Binding-site contacts:
Ligand atom C4 contacts residue HIS41 of chain 2.D at 3.7 Å.
Ligand atom C16 contacts residue CYS44 of chain 2.D at 3.9 Å (hydrophobic).
Ligand atom O8 contacts residue GLY143 of chain 2.D at 3.2 Å.
Ligand atom C5 contacts residue HIS41 of chain 2.D at 4.0 Å.
Ligand atom C2 contacts residue ARG188 of chain 2.D at 3.6 Å.
Ligand atom C11 contacts residue HIS41 of chain 2.D at 4.0 Å.
Ligand atom C6 contacts residue MET165 of chain 2.D at 3.8 Å (hydrophobic).
Ligand atom C9 contacts residue MET165 of chain 2.D at 3.6 Å (hydrophobic).
Ligand atom O7 contacts residue GLY143 of chain 2.D at 4.1 Å.
Ligand atom O3 contacts residue MET165 of chain 2.D at 3.4 Å.
Ligand atom C8 contacts residue CYS145 of chain 2.D at 3.8 Å (hydrophobic).
Ligand atom C10 contacts residue HIS41 of chain 2.D at 3.6 Å.
Ligand atom C13 contacts residue CYS145 of chain 2.D at 4.0 Å (hydrophobic).
Ligand atom C7 contacts residue CYS145 of chain 2.D at 3.1 Å (hydrophobic).
Ligand atom C10 contacts residue CYS145 of chain 2.D at 2.8 Å (hydrophobic).
Ligand atom C7 contacts residue HIS41 of chain 2.D at 3.5 Å.
Ligand atom C15 contacts residue CYS145 of chain 2.D at 4.0 Å (hydrophobic).
Ligand atom C15 contacts residue HIS41 of chain 2.D at 4.0 Å.
Ligand atom C11 contacts residue CYS145 of chain 2.D at 1.8 Å (hydrophobic).
Ligand atom C16 contacts residue HIS41 of chain 2.D at 3.6 Å.
Ligand atom C12 contacts residue CYS145 of chain 2.D at 2.7 Å (hydrophobic).
Ligand atom C3 contacts residue GLN189 of chain 2.D at 3.9 Å.
Ligand atom O2 contacts residue GLU166 of chain 2.D at 3.3 Å (salt-bridge).
Ligand atom O1 contacts residue HIS41 of chain 2.D at 3.2 Å.
Ligand atom O5 contacts residue CYS145 of chain 2.D at 3.3 Å (h-bond).
Ligand atom O4 contacts residue ARG188 of chain 2.D at 3.4 Å.
Ligand atom C2 contacts residue GLN189 of chain 2.D at 3.5 Å.
Ligand atom O8 contacts residue SER144 of chain 2.D at 3.3 Å (h-bond).
Ligand atom O4 contacts residue ASP187 of chain 2.D at 3.6 Å (salt-bridge).
Ligand atom O4 contacts residue GLN189 of chain 2.D at 3.4 Å (h-bond).
Ligand atom C16 contacts residue TYR54 of chain 2.D at 3.5 Å (hydrophobic).
Ligand atom O7 contacts residue THR26 of chain 2.D at 2.7 Å (h-bond).
Ligand atom C13 contacts residue THR26 of chain 2.D at 3.9 Å.
Ligand atom C7 contacts residue HIS164 of chain 2.D at 3.5 Å.
Ligand atom O5 contacts residue HIS164 of chain 2.D at 4.0 Å.
Ligand atom C16 contacts residue ASP187 of chain 2.D at 3.7 Å.
Ligand atom O6 contacts residue THR25 of chain 2.D at 3.5 Å.
Ligand atom C1 contacts residue MET165 of chain 2.D at 3.7 Å (hydrophobic).
Ligand atom O2 contacts residue MET165 of chain 2.D at 3.2 Å.
Ligand atom O8 contacts residue CYS145 of chain 2.D at 2.9 Å (h-bond).

The protein below binds the small molecule below.
Small molecule (SMILES): COc1cc(O)c2c(c1)O[C@@H](c1cc(O)c(O)c(O)c1)[C@H](O)C2=O

Sequence of chain 2.D:
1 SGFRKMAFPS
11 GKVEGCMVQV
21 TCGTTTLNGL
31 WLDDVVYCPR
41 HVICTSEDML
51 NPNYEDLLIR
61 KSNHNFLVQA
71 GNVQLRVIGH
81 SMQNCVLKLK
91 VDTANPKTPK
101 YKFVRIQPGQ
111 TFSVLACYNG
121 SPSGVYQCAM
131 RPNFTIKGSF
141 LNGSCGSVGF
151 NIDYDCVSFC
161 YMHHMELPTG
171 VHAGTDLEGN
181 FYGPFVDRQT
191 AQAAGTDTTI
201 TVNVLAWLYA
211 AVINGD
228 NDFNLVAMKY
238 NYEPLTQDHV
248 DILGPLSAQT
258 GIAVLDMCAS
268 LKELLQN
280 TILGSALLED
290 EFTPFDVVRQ